Sequence of chain 1.B:
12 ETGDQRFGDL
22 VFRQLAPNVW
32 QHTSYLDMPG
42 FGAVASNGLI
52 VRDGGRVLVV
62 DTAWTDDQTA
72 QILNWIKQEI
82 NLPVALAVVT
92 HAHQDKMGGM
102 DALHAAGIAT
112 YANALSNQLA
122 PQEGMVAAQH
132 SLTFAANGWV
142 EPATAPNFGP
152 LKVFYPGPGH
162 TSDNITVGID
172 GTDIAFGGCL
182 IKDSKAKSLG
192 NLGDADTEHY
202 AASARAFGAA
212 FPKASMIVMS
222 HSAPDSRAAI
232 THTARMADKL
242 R

This protein binds this small molecule.
Small molecule (SMILES): FC(F)(F)c1nnc(S)n1/N=C/c1cccc(Br)c1

Binding-site contacts:
Ligand atom BR1 contacts residue ASP96 of chain 1.B at 4.0 Å.
Ligand atom N2 contacts residue LYS183 of chain 1.B at 2.8 Å (salt-bridge).
Ligand atom C4 contacts residue HIS222 of chain 1.B at 3.4 Å.
Ligand atom C9 contacts residue ASN192 of chain 1.B at 4.0 Å.
Ligand atom F2 contacts residue HIS222 of chain 1.B at 4.0 Å.
Ligand atom C4 contacts residue ASN192 of chain 1.B at 4.0 Å.
Ligand atom C5 contacts residue ASN192 of chain 1.B at 4.1 Å.
Ligand atom N3 contacts residue GLY191 of chain 1.B at 4.1 Å.
Ligand atom N1 contacts residue LYS183 of chain 1.B at 4.1 Å.
Ligand atom N2 contacts residue HIS222 of chain 1.B at 3.5 Å.
Ligand atom S1 contacts residue HIS222 of chain 1.B at 3.6 Å.
Ligand atom N2 contacts residue GLY191 of chain 1.B at 3.6 Å.
Ligand atom C8 contacts residue TRP65 of chain 1.B at 3.9 Å (hydrophobic).
Ligand atom F3 contacts residue HIS222 of chain 1.B at 3.6 Å.
Ligand atom C3 contacts residue LYS183 of chain 1.B at 3.4 Å.
Ligand atom C10 contacts residue ASP96 of chain 1.B at 4.2 Å.
Ligand atom C3 contacts residue ASN192 of chain 1.B at 3.6 Å.
Ligand atom C10 contacts residue ZN1 of chain 1.J at 4.2 Å.
Ligand atom F3 contacts residue VAL45 of chain 1.B at 3.4 Å.
Ligand atom S1 contacts residue ZN1 of chain 1.J at 4.0 Å.
Ligand atom C3 contacts residue HIS222 of chain 1.B at 3.2 Å.
Ligand atom S1 contacts residue LYS183 of chain 1.B at 3.3 Å (salt-bridge).
Ligand atom C2 contacts residue GLY191 of chain 1.B at 4.2 Å.
Ligand atom C7 contacts residue TRP65 of chain 1.B at 4.1 Å (hydrophobic).
Ligand atom N4 contacts residue HIS222 of chain 1.B at 3.9 Å.
Ligand atom N1 contacts residue GLY191 of chain 1.B at 3.9 Å.
Ligand atom C1 contacts residue HIS222 of chain 1.B at 4.0 Å.
Ligand atom C3 contacts residue GLY191 of chain 1.B at 3.7 Å.
Ligand atom C2 contacts residue HIS222 of chain 1.B at 3.5 Å.
Ligand atom S1 contacts residue HIS161 of chain 1.B at 3.2 Å.
Ligand atom BR1 contacts residue GLN95 of chain 1.B at 4.1 Å.
Ligand atom C10 contacts residue TRP65 of chain 1.B at 4.1 Å (hydrophobic).
Ligand atom N3 contacts residue ASN192 of chain 1.B at 4.1 Å.
Ligand atom C10 contacts residue ASN192 of chain 1.B at 3.9 Å.
Ligand atom N1 contacts residue HIS222 of chain 1.B at 3.4 Å.
Ligand atom S1 contacts residue ASN192 of chain 1.B at 3.3 Å (h-bond).
Ligand atom N3 contacts residue HIS222 of chain 1.B at 3.4 Å.
Ligand atom C4 contacts residue ZN1 of chain 1.J at 3.9 Å.
Ligand atom C9 contacts residue TRP65 of chain 1.B at 3.9 Å (hydrophobic).
Ligand atom BR1 contacts residue HIS94 of chain 1.B at 4.0 Å.